This protein binds this small molecule.
Small molecule (SMILES): CC(=O)N[C@@H]1[C@@H](O)[C@H](O)[C@@H](CO)O[C@H]1O

Sequence of chain 4.A:
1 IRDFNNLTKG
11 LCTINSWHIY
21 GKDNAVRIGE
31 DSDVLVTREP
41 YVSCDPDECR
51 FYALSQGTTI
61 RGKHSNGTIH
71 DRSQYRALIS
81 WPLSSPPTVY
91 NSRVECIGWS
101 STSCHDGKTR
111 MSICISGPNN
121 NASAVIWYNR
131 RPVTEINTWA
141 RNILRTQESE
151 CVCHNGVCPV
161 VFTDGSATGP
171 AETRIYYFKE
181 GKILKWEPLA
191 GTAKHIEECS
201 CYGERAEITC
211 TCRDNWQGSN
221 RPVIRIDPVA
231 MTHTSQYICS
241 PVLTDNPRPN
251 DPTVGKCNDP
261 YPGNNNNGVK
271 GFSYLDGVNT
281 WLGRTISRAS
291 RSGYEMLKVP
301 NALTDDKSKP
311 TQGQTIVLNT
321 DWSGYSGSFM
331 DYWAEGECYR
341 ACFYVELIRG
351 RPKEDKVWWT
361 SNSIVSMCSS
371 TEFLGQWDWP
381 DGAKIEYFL

Binding-site contacts:
Ligand atom O3 contacts residue TRP358 of chain 4.A at 4.1 Å.
Ligand atom C5 contacts residue TRP358 of chain 4.A at 4.0 Å (hydrophobic).
Ligand atom C1 contacts residue ASN66 of chain 4.A at 1.4 Å.
Ligand atom C4 contacts residue TRP358 of chain 4.A at 3.6 Å (hydrophobic).
Ligand atom O6 contacts residue TRP358 of chain 4.A at 3.8 Å.
Ligand atom O7 contacts residue ASN66 of chain 4.A at 3.4 Å (h-bond).
Ligand atom O7 contacts residue TYR387 of chain 2.A at 4.1 Å.
Ligand atom C2 contacts residue TRP358 of chain 4.A at 3.8 Å (hydrophobic).
Ligand atom O5 contacts residue TRP358 of chain 4.A at 3.6 Å.
Ligand atom C8 contacts residue ASN66 of chain 4.A at 4.4 Å.
Ligand atom C7 contacts residue ASN66 of chain 4.A at 3.2 Å.
Ligand atom C1 contacts residue TRP358 of chain 4.A at 4.3 Å (hydrophobic).
Ligand atom O4 contacts residue TRP358 of chain 4.A at 4.0 Å.
Ligand atom C4 contacts residue ASN66 of chain 4.A at 4.2 Å.
Ligand atom C6 contacts residue TRP358 of chain 4.A at 3.6 Å (hydrophobic).
Ligand atom N2 contacts residue ASN66 of chain 4.A at 2.8 Å (h-bond).
Ligand atom C2 contacts residue ASN66 of chain 4.A at 2.4 Å.
Ligand atom O5 contacts residue ASN66 of chain 4.A at 2.5 Å (h-bond).
Ligand atom C3 contacts residue ASN66 of chain 4.A at 3.7 Å.
Ligand atom C5 contacts residue ASN66 of chain 4.A at 3.7 Å.
Ligand atom C3 contacts residue TRP358 of chain 4.A at 4.3 Å (hydrophobic).

Sequence of chain 2.A:
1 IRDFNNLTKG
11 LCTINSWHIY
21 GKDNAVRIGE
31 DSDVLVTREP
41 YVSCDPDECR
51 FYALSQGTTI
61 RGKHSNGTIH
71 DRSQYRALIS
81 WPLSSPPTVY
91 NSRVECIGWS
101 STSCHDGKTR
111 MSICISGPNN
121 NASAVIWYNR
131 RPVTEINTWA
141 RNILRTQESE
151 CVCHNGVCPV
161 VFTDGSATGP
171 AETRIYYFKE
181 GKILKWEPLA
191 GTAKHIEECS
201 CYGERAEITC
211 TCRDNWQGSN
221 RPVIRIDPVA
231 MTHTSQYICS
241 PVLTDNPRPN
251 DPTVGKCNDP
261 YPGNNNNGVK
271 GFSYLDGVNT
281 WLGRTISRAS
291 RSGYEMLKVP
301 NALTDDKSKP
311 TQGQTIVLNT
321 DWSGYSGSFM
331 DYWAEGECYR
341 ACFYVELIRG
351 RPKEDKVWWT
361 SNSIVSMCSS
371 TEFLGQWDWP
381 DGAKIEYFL